Sequence of chain 1.B:
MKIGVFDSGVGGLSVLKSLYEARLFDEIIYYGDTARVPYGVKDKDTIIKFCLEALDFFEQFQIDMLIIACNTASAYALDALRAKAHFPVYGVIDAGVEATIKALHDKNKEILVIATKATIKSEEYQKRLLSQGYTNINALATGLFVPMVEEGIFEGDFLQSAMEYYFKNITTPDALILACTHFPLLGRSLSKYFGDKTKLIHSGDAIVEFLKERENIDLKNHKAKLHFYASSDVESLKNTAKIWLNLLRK

This small molecule binds to this protein.
Small molecule (SMILES): N[C@H](CCC(=O)O)C(=O)O

Binding-site contacts:
Ligand atom C contacts residue ASN95 of chain 1.B at 3.6 Å.
Ligand atom OE2 contacts residue VAL61 of chain 1.B at 3.8 Å.
Ligand atom OE2 contacts residue PRO62 of chain 1.B at 3.4 Å.
Ligand atom N contacts residue THR205 of chain 1.B at 3.2 Å (h-bond).
Ligand atom CD contacts residue PRO62 of chain 1.B at 3.5 Å (hydrophobic).
Ligand atom OE1 contacts residue TYR63 of chain 1.B at 3.3 Å (h-bond).
Ligand atom OXT contacts residue THR140 of chain 1.B at 3.7 Å.
Ligand atom CA contacts residue THR205 of chain 1.B at 3.9 Å.
Ligand atom O contacts residue CYS204 of chain 1.B at 3.6 Å.
Ligand atom C contacts residue THR96 of chain 1.B at 3.6 Å.
Ligand atom CA contacts residue SER32 of chain 1.B at 3.8 Å.
Ligand atom C contacts residue THR205 of chain 1.B at 4.0 Å.
Ligand atom CD contacts residue TYR63 of chain 1.B at 3.4 Å (hydrophobic).
Ligand atom OXT contacts residue THR96 of chain 1.B at 2.7 Å (h-bond).
Ligand atom CB contacts residue THR205 of chain 1.B at 3.9 Å.
Ligand atom OE1 contacts residue PRO62 of chain 1.B at 3.2 Å.
Ligand atom CA contacts residue CYS94 of chain 1.B at 3.4 Å (hydrophobic).
Ligand atom OXT contacts residue CYS204 of chain 1.B at 4.0 Å.
Ligand atom N contacts residue SER32 of chain 1.B at 3.2 Å (h-bond).
Ligand atom OXT contacts residue ASN95 of chain 1.B at 3.8 Å.
Ligand atom CG contacts residue VAL170 of chain 1.B at 3.9 Å (hydrophobic).
Ligand atom OE2 contacts residue SER32 of chain 1.B at 2.4 Å (h-bond).
Ligand atom N contacts residue ASP31 of chain 1.B at 3.0 Å (salt-bridge).
Ligand atom OE1 contacts residue THR140 of chain 1.B at 4.0 Å.
Ligand atom O contacts residue CYS94 of chain 1.B at 3.8 Å.
Ligand atom CB contacts residue HIS206 of chain 1.B at 3.6 Å.
Ligand atom CD contacts residue GLY64 of chain 1.B at 3.6 Å.
Ligand atom CG contacts residue HIS206 of chain 1.B at 3.6 Å.
Ligand atom N contacts residue CYS94 of chain 1.B at 3.2 Å (h-bond).
Ligand atom OE1 contacts residue GLY64 of chain 1.B at 2.8 Å (h-bond).
Ligand atom CA contacts residue THR96 of chain 1.B at 4.0 Å.
Ligand atom CB contacts residue CYS204 of chain 1.B at 3.6 Å (hydrophobic).
Ligand atom CD contacts residue SER32 of chain 1.B at 3.4 Å.
Ligand atom CG contacts residue SER32 of chain 1.B at 3.7 Å.
Ligand atom O contacts residue THR205 of chain 1.B at 3.0 Å (h-bond).
Ligand atom C contacts residue CYS94 of chain 1.B at 3.6 Å (hydrophobic).
Ligand atom OE2 contacts residue GLY64 of chain 1.B at 3.8 Å.
Ligand atom OE2 contacts residue TYR63 of chain 1.B at 2.8 Å (h-bond).
Ligand atom O contacts residue ASN95 of chain 1.B at 2.9 Å (h-bond).
Ligand atom C contacts residue CYS204 of chain 1.B at 3.9 Å (hydrophobic).